Sequence of chain 57.C:
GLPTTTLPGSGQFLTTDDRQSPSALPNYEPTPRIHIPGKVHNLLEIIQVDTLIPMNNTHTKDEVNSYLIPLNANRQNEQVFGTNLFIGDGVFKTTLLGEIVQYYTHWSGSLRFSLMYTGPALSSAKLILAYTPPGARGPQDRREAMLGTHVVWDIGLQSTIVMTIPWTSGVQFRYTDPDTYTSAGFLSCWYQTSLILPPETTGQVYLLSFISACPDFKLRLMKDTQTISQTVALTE

The small molecule below binds the protein below.
Small molecule (SMILES): Cc1cc(CCCCCOc2ccc(C3=NCCO3)cc2)on1

Sequence of chain 57.A:
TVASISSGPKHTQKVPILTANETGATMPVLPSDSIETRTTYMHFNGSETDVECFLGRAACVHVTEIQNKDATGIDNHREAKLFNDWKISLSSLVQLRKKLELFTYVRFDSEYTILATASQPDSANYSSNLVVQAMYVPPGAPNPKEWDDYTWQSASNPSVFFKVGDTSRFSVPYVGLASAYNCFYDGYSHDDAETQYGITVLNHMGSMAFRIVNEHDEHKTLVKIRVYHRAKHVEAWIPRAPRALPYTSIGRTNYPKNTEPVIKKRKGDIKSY

Binding-site contacts:
Ligand atom C4A contacts residue PRO174 of chain 57.A at 3.1 Å (hydrophobic).
Ligand atom C2A contacts residue PHE186 of chain 57.A at 3.3 Å (hydrophobic).
Ligand atom C1B contacts residue ILE104 of chain 57.A at 4.0 Å (hydrophobic).
Ligand atom C2C contacts residue MET221 of chain 57.A at 4.0 Å (hydrophobic).
Ligand atom C3B contacts residue TYR152 of chain 57.A at 3.7 Å (hydrophobic).
Ligand atom C5B contacts residue PHE186 of chain 57.A at 3.9 Å (hydrophobic).
Ligand atom C5A contacts residue VAL176 of chain 57.A at 3.6 Å (hydrophobic).
Ligand atom C3C contacts residue TYR128 of chain 57.A at 3.4 Å (hydrophobic).
Ligand atom C4 contacts residue TYR197 of chain 57.A at 3.8 Å (hydrophobic).
Ligand atom C5C contacts residue VAL191 of chain 57.A at 3.8 Å (hydrophobic).
Ligand atom C3B contacts residue VAL188 of chain 57.A at 3.8 Å (hydrophobic).
Ligand atom N3A contacts residue TYR152 of chain 57.A at 3.5 Å.
Ligand atom C6B contacts residue TYR128 of chain 57.A at 3.3 Å (hydrophobic).
Ligand atom C4 contacts residue LEU106 of chain 57.A at 3.9 Å (hydrophobic).
Ligand atom N3A contacts residue PHE186 of chain 57.A at 4.0 Å.
Ligand atom C1B contacts residue VAL188 of chain 57.A at 3.8 Å (hydrophobic).
Ligand atom O1B contacts residue ILE104 of chain 57.A at 3.9 Å.
Ligand atom C5 contacts residue LEU106 of chain 57.A at 3.8 Å (hydrophobic).
Ligand atom N3A contacts residue PRO174 of chain 57.A at 3.7 Å.
Ligand atom C1B contacts residue TYR128 of chain 57.A at 3.6 Å (hydrophobic).
Ligand atom C5B contacts residue TYR128 of chain 57.A at 4.0 Å (hydrophobic).
Ligand atom O1B contacts residue TYR128 of chain 57.A at 3.4 Å (h-bond).
Ligand atom N3A contacts residue ALA24 of chain 57.C at 3.8 Å.
Ligand atom C5A contacts residue ALA150 of chain 57.A at 3.6 Å (hydrophobic).
Ligand atom C4C contacts residue VAL188 of chain 57.A at 3.7 Å (hydrophobic).
Ligand atom C4B contacts residue TYR152 of chain 57.A at 3.8 Å (hydrophobic).
Ligand atom N2 contacts residue LEU106 of chain 57.A at 3.8 Å.
Ligand atom O1 contacts residue LEU106 of chain 57.A at 3.8 Å.
Ligand atom C1C contacts residue TYR128 of chain 57.A at 3.7 Å (hydrophobic).
Ligand atom C6B contacts residue ILE104 of chain 57.A at 3.6 Å (hydrophobic).
Ligand atom C4B contacts residue PHE186 of chain 57.A at 3.6 Å (hydrophobic).
Ligand atom C2A contacts residue TYR152 of chain 57.A at 3.6 Å (hydrophobic).
Ligand atom C2C contacts residue TYR197 of chain 57.A at 3.7 Å (hydrophobic).
Ligand atom O1 contacts residue MET221 of chain 57.A at 3.9 Å.
Ligand atom C2B contacts residue VAL188 of chain 57.A at 3.5 Å (hydrophobic).
Ligand atom C4C contacts residue VAL191 of chain 57.A at 3.0 Å (hydrophobic).
Ligand atom C5A contacts residue PHE186 of chain 57.A at 3.5 Å (hydrophobic).
Ligand atom C1C contacts residue LEU106 of chain 57.A at 3.8 Å (hydrophobic).
Ligand atom C5B contacts residue MET224 of chain 57.A at 3.8 Å (hydrophobic).
Ligand atom O1A contacts residue PHE186 of chain 57.A at 3.0 Å.